Sequence of chain 21.F:
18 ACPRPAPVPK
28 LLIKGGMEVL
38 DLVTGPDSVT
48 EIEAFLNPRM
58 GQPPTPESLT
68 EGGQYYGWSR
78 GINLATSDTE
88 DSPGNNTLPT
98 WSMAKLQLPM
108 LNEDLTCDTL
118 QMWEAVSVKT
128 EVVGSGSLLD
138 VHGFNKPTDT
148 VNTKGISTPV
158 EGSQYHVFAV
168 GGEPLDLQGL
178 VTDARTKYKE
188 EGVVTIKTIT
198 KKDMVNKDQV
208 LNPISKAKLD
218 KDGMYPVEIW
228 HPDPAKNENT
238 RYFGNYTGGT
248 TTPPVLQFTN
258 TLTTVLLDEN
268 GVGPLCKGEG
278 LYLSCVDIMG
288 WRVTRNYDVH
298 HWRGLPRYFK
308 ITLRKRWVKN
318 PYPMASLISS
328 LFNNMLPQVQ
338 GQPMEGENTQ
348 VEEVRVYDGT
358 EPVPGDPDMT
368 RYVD

This small molecule binds to this protein.
Small molecule (SMILES): CC(=O)N[C@H]1[C@H]([C@H](O)[C@H](O)CO)O[C@@](O[C@H]2[C@@H](O)[C@@H](CO)O[C@@H](O[C@H]3[C@H](O)[C@@H](O)[C@H](O)O[C@@H]3CO)[C@@H]2O)(C(=O)O)C[C@@H]1O

Sequence of chain 22.F:
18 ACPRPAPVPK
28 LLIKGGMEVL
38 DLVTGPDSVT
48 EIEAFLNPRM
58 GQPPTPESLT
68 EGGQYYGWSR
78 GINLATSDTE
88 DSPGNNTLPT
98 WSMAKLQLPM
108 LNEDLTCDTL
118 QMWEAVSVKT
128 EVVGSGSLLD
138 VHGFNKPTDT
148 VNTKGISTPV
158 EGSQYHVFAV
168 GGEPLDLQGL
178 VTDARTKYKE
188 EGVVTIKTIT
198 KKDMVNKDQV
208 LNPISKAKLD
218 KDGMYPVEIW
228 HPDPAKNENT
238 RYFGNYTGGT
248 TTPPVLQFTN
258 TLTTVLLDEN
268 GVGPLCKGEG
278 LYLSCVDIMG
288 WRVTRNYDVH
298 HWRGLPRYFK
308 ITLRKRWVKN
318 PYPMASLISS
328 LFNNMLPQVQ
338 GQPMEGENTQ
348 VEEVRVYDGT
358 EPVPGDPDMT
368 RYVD

Binding-site contacts:
Ligand atom C1 contacts residue TYR72 of chain 22.F at 3.8 Å (hydrophobic).
Ligand atom C6 contacts residue TYR72 of chain 22.F at 3.6 Å (hydrophobic).
Ligand atom C3 contacts residue HIS298 of chain 22.F at 4.1 Å.
Ligand atom O4 contacts residue ILE79 of chain 22.F at 3.5 Å (h-bond).
Ligand atom C7 contacts residue TYR72 of chain 22.F at 4.2 Å (hydrophobic).
Ligand atom C6 contacts residue THR94 of chain 22.F at 4.2 Å.
Ligand atom C2 contacts residue GLY78 of chain 22.F at 4.2 Å.
Ligand atom C3 contacts residue VAL296 of chain 22.F at 3.5 Å (hydrophobic).
Ligand atom O1A contacts residue TYR72 of chain 22.F at 3.2 Å.
Ligand atom O4 contacts residue THR291 of chain 22.F at 3.3 Å.
Ligand atom O3 contacts residue GLY78 of chain 22.F at 3.7 Å.
Ligand atom C10 contacts residue TYR72 of chain 22.F at 4.1 Å (hydrophobic).
Ligand atom C4 contacts residue HIS298 of chain 22.F at 4.1 Å.
Ligand atom O10 contacts residue THR291 of chain 22.F at 3.7 Å.
Ligand atom O4 contacts residue HIS298 of chain 22.F at 3.1 Å (h-bond).
Ligand atom O4 contacts residue VAL296 of chain 22.F at 3.8 Å.
Ligand atom O4 contacts residue GLY78 of chain 22.F at 3.1 Å.
Ligand atom C6 contacts residue ASN93 of chain 22.F at 3.1 Å.
Ligand atom C3 contacts residue ARG77 of chain 22.F at 3.9 Å.
Ligand atom O1B contacts residue TYR72 of chain 22.F at 4.1 Å.
Ligand atom N5 contacts residue TYR72 of chain 22.F at 3.1 Å (h-bond).
Ligand atom O1B contacts residue ARG77 of chain 22.F at 2.9 Å (salt-bridge).
Ligand atom O10 contacts residue ASN293 of chain 22.F at 3.5 Å (h-bond).
Ligand atom O1A contacts residue ARG77 of chain 22.F at 3.0 Å (salt-bridge).
Ligand atom C11 contacts residue ASP85 of chain 21.F at 3.7 Å.
Ligand atom O1A contacts residue GLY78 of chain 22.F at 3.7 Å.
Ligand atom C4 contacts residue GLY78 of chain 22.F at 3.4 Å.
Ligand atom C5 contacts residue TYR72 of chain 22.F at 3.6 Å (hydrophobic).
Ligand atom O4 contacts residue TYR72 of chain 22.F at 4.3 Å.
Ligand atom C1 contacts residue ARG77 of chain 22.F at 3.5 Å.
Ligand atom C3 contacts residue GLY78 of chain 22.F at 4.2 Å.
Ligand atom O8 contacts residue TYR72 of chain 22.F at 4.2 Å.
Ligand atom C3 contacts residue GLY78 of chain 22.F at 4.0 Å.
Ligand atom O3 contacts residue ASN80 of chain 22.F at 4.0 Å.
Ligand atom O4 contacts residue ASN80 of chain 22.F at 4.2 Å.
Ligand atom O8 contacts residue ARG77 of chain 22.F at 3.9 Å.
Ligand atom C5 contacts residue ASN93 of chain 22.F at 4.2 Å.
Ligand atom C4 contacts residue VAL296 of chain 22.F at 4.3 Å (hydrophobic).
Ligand atom O6 contacts residue ASN93 of chain 22.F at 2.9 Å (h-bond).
Ligand atom C4 contacts residue TYR72 of chain 22.F at 3.5 Å (hydrophobic).